Sequence of chain 1.A:
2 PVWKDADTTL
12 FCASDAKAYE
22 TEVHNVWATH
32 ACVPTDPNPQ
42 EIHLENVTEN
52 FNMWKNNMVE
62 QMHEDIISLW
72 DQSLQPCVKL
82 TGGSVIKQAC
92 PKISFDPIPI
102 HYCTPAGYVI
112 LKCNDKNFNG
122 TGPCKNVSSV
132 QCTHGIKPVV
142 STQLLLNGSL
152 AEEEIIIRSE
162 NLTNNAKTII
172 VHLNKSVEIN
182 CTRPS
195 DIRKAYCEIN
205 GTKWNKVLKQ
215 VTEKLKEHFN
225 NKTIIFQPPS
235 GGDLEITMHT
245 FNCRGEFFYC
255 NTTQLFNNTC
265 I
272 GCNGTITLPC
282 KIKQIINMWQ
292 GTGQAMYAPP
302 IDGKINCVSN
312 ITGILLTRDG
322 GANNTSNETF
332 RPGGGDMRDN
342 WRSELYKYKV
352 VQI

A small-molecule ligand and the protein it binds are described below.
Small molecule (SMILES): CC(=O)N[C@@H]1[C@@H](O)[C@H](O)[C@@H](CO)O[C@H]1O

Binding-site contacts:
Ligand atom N2 contacts residue ASN225 of chain 1.A at 2.9 Å (h-bond).
Ligand atom C8 contacts residue ASN225 of chain 1.A at 4.4 Å.
Ligand atom C8 contacts residue ASN224 of chain 1.A at 3.1 Å.
Ligand atom C1 contacts residue ASN225 of chain 1.A at 1.4 Å.
Ligand atom C4 contacts residue ASN225 of chain 1.A at 4.0 Å.
Ligand atom C7 contacts residue ASN224 of chain 1.A at 3.6 Å.
Ligand atom C3 contacts residue ASN225 of chain 1.A at 3.6 Å.
Ligand atom C5 contacts residue ASN225 of chain 1.A at 3.5 Å.
Ligand atom O7 contacts residue ASN224 of chain 1.A at 3.2 Å (h-bond).
Ligand atom O7 contacts residue ASN225 of chain 1.A at 2.8 Å (h-bond).
Ligand atom O5 contacts residue ASN225 of chain 1.A at 2.2 Å (h-bond).
Ligand atom C7 contacts residue ASN225 of chain 1.A at 3.1 Å.
Ligand atom C2 contacts residue ASN225 of chain 1.A at 2.3 Å.